A protein and the small-molecule ligand that binds it are described below.
Small molecule (SMILES): C=CC1=C(C)/C(=C/c2[nH]c(Cc3[nH]c(/C=C4\NC(=O)C(C)=C4C=C)c(C)c3CCC(=O)O)c(CCC(=O)O)c2C)NC1=O

Binding-site contacts:
Ligand atom C3A contacts residue ILE209 of chain 2.C at 3.4 Å (hydrophobic).
Ligand atom O1A contacts residue SER271 of chain 2.C at 3.4 Å (h-bond).
Ligand atom C4A contacts residue ILE209 of chain 2.C at 3.1 Å (hydrophobic).
Ligand atom O2D contacts residue ARG253 of chain 2.C at 2.4 Å (salt-bridge).
Ligand atom CBC contacts residue CYS18 of chain 2.C at 1.6 Å (hydrophobic).
Ligand atom CAC contacts residue CYS18 of chain 2.C at 2.8 Å (hydrophobic).
Ligand atom CHA contacts residue HIS259 of chain 2.C at 3.4 Å.
Ligand atom NC contacts residue ASP208 of chain 2.C at 2.8 Å (salt-bridge).
Ligand atom NA contacts residue HIS259 of chain 2.C at 3.0 Å.
Ligand atom CGD contacts residue TYR217 of chain 2.C at 3.1 Å (hydrophobic).
Ligand atom NA contacts residue ASP208 of chain 2.C at 3.1 Å (salt-bridge).
Ligand atom CMC contacts residue PRO471 of chain 2.C at 3.4 Å (hydrophobic).
Ligand atom C1A contacts residue HIS259 of chain 2.C at 3.0 Å.
Ligand atom OC contacts residue TYR262 of chain 2.C at 3.2 Å.
Ligand atom CHB contacts residue TYR262 of chain 2.C at 3.4 Å (hydrophobic).
Ligand atom OC contacts residue ASP208 of chain 2.C at 2.9 Å (salt-bridge).
Ligand atom CBD contacts residue TYR217 of chain 2.C at 3.4 Å (hydrophobic).
Ligand atom CBA contacts residue HIS259 of chain 2.C at 3.2 Å.
Ligand atom ND contacts residue HIS259 of chain 2.C at 3.2 Å (h-bond).
Ligand atom CGA contacts residue SER271 of chain 2.C at 3.4 Å.
Ligand atom CBD contacts residue VAL255 of chain 2.C at 3.4 Å (hydrophobic).
Ligand atom CAD contacts residue TYR217 of chain 2.C at 2.9 Å (hydrophobic).
Ligand atom O2D contacts residue VAL255 of chain 2.C at 3.2 Å.
Ligand atom ND contacts residue ASP208 of chain 2.C at 3.2 Å (salt-bridge).
Ligand atom C2B contacts residue TYR262 of chain 2.C at 3.3 Å (hydrophobic).
Ligand atom C1B contacts residue TYR262 of chain 2.C at 3.2 Å (hydrophobic).
Ligand atom CBB contacts residue PHE204 of chain 2.C at 3.2 Å (hydrophobic).
Ligand atom CHA contacts residue TYR217 of chain 2.C at 3.3 Å (hydrophobic).
Ligand atom O2A contacts residue ILE225 of chain 2.C at 3.4 Å.
Ligand atom CAB contacts residue PHE204 of chain 2.C at 3.3 Å (hydrophobic).
Ligand atom O1D contacts residue ARG253 of chain 2.C at 3.3 Å (salt-bridge).
Ligand atom CGD contacts residue ARG253 of chain 2.C at 3.2 Å.
Ligand atom O1D contacts residue TYR217 of chain 2.C at 2.3 Å (h-bond).
Ligand atom CMD contacts residue GLU21 of chain 2.C at 3.2 Å.
Ligand atom CGD contacts residue VAL255 of chain 2.C at 3.2 Å (hydrophobic).
Ligand atom CAB contacts residue TYR177 of chain 2.C at 3.1 Å (hydrophobic).
Ligand atom OB contacts residue SER287 of chain 2.C at 3.1 Å (h-bond).
Ligand atom O2A contacts residue SER271 of chain 2.C at 2.9 Å (h-bond).
Ligand atom NA contacts residue ILE209 of chain 2.C at 3.2 Å.
Ligand atom OB contacts residue HIS289 of chain 2.C at 2.6 Å (h-bond).

Sequence of chain 2.C:
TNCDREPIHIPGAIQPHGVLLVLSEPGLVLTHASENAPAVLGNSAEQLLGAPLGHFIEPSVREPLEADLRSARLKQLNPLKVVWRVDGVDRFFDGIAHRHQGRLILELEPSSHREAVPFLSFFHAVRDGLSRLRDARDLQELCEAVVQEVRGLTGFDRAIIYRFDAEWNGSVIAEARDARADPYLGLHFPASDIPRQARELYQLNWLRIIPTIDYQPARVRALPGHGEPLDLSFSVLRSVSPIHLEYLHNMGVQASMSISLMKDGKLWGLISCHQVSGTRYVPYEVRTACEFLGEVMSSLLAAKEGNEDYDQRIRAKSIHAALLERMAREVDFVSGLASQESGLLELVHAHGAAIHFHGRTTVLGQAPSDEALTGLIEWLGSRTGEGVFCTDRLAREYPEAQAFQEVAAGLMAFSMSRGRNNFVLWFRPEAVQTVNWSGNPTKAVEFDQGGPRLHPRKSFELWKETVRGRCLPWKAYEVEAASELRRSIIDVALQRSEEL